This protein binds this small molecule.
Small molecule (SMILES): CC(=O)N[C@@H]1[C@@H](O)[C@H](O)[C@@H](CO)O[C@H]1O

Binding-site contacts:
Ligand atom N2 contacts residue ASN379 of chain 1.D at 2.8 Å (h-bond).
Ligand atom C8 contacts residue LYS374 of chain 1.D at 4.1 Å.
Ligand atom O3 contacts residue GLN375 of chain 1.D at 3.0 Å (h-bond).
Ligand atom O7 contacts residue LYS374 of chain 1.D at 3.4 Å (salt-bridge).
Ligand atom C2 contacts residue ASN379 of chain 1.D at 2.4 Å.
Ligand atom O6 contacts residue ILE382 of chain 1.D at 3.3 Å.
Ligand atom O5 contacts residue TYR371 of chain 1.D at 4.4 Å.
Ligand atom C5 contacts residue ASN379 of chain 1.D at 3.7 Å.
Ligand atom C3 contacts residue GLN375 of chain 1.D at 4.0 Å.
Ligand atom C1 contacts residue ASN379 of chain 1.D at 1.5 Å.
Ligand atom C5 contacts residue ILE382 of chain 1.D at 4.4 Å (hydrophobic).
Ligand atom C6 contacts residue TYR371 of chain 1.D at 3.7 Å (hydrophobic).
Ligand atom C7 contacts residue ASN379 of chain 1.D at 3.8 Å.
Ligand atom C4 contacts residue GLN375 of chain 1.D at 3.8 Å.
Ligand atom C2 contacts residue GLN375 of chain 1.D at 3.6 Å.
Ligand atom C3 contacts residue ASN379 of chain 1.D at 3.8 Å.
Ligand atom C1 contacts residue ILE382 of chain 1.D at 3.9 Å (hydrophobic).
Ligand atom O7 contacts residue GLN375 of chain 1.D at 2.9 Å.
Ligand atom C6 contacts residue ILE382 of chain 1.D at 4.4 Å (hydrophobic).
Ligand atom C7 contacts residue GLN375 of chain 1.D at 3.8 Å.
Ligand atom O5 contacts residue ILE382 of chain 1.D at 3.2 Å.
Ligand atom C4 contacts residue ASN379 of chain 1.D at 4.1 Å.
Ligand atom O4 contacts residue GLN375 of chain 1.D at 3.7 Å.
Ligand atom N2 contacts residue GLN375 of chain 1.D at 3.9 Å.
Ligand atom O5 contacts residue ASN379 of chain 1.D at 2.4 Å (h-bond).
Ligand atom O5 contacts residue GLN375 of chain 1.D at 4.5 Å.
Ligand atom C5 contacts residue TYR371 of chain 1.D at 4.3 Å (hydrophobic).
Ligand atom O6 contacts residue TYR371 of chain 1.D at 3.0 Å.
Ligand atom C4 contacts residue TYR371 of chain 1.D at 4.2 Å (hydrophobic).
Ligand atom C7 contacts residue LYS374 of chain 1.D at 4.0 Å.
Ligand atom C1 contacts residue GLN375 of chain 1.D at 3.9 Å.
Ligand atom O7 contacts residue ASN379 of chain 1.D at 4.3 Å.

Sequence of chain 1.D:
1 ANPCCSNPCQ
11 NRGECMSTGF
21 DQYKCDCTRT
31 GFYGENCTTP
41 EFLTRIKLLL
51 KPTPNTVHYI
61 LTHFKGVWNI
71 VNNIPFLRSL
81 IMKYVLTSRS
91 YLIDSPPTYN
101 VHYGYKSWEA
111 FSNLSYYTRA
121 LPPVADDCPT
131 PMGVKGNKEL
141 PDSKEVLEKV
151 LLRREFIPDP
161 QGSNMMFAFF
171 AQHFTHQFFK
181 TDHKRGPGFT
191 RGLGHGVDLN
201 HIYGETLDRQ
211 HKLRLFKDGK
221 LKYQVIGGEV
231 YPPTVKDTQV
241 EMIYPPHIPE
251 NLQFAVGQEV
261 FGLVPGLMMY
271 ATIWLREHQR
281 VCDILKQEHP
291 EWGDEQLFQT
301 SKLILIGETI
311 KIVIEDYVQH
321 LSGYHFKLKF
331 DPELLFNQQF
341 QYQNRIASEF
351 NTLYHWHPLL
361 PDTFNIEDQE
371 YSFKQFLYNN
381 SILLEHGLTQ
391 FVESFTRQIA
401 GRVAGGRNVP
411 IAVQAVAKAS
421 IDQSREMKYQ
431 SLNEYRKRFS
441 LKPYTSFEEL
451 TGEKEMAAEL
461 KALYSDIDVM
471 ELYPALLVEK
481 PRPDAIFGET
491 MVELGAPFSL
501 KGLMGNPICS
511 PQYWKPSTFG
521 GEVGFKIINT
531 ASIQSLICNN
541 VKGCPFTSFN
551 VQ